Binding-site contacts:
Ligand atom CG contacts residue CYS319 of chain 1.A at 2.7 Å (hydrophobic).
Ligand atom CD2 contacts residue LYS321 of chain 1.A at 3.7 Å.
Ligand atom OA contacts residue PHE312 of chain 1.A at 3.4 Å.
Ligand atom OA contacts residue CYS319 of chain 1.A at 3.3 Å (h-bond).
Ligand atom CE2 contacts residue CYS319 of chain 1.A at 3.9 Å (hydrophobic).
Ligand atom O contacts residue ASP309 of chain 1.A at 3.6 Å.
Ligand atom OXT contacts residue ASP309 of chain 1.A at 3.6 Å.
Ligand atom C contacts residue CYS319 of chain 1.A at 4.2 Å (hydrophobic).
Ligand atom CB contacts residue CYS319 of chain 1.A at 1.7 Å (hydrophobic).
Ligand atom OA contacts residue PHE334 of chain 1.A at 3.7 Å.
Ligand atom CE2 contacts residue LYS321 of chain 1.A at 4.0 Å.
Ligand atom CA contacts residue CYS319 of chain 1.A at 2.9 Å (hydrophobic).
Ligand atom OXT contacts residue LYS322 of chain 1.A at 3.2 Å (salt-bridge).
Ligand atom CB contacts residue LYS322 of chain 1.A at 4.2 Å.
Ligand atom C contacts residue ASP309 of chain 1.A at 3.2 Å.
Ligand atom C contacts residue LYS322 of chain 1.A at 3.9 Å.
Ligand atom CB contacts residue PHE334 of chain 1.A at 4.5 Å (hydrophobic).
Ligand atom CE2 contacts residue VAL320 of chain 1.A at 3.8 Å (hydrophobic).
Ligand atom CD2 contacts residue CYS319 of chain 1.A at 3.2 Å (hydrophobic).
Ligand atom CE1 contacts residue CYS319 of chain 1.A at 3.6 Å (hydrophobic).
Ligand atom CD2 contacts residue LYS322 of chain 1.A at 4.0 Å.
Ligand atom CD1 contacts residue CYS319 of chain 1.A at 3.3 Å (hydrophobic).
Ligand atom CA contacts residue ASP309 of chain 1.A at 3.1 Å.
Ligand atom OA contacts residue LYS322 of chain 1.A at 4.4 Å.
Ligand atom CA contacts residue PHE334 of chain 1.A at 4.2 Å (hydrophobic).
Ligand atom OA contacts residue ASP309 of chain 1.A at 2.7 Å (salt-bridge).
Ligand atom CZ contacts residue CYS319 of chain 1.A at 3.9 Å (hydrophobic).
Ligand atom CD2 contacts residue VAL320 of chain 1.A at 3.9 Å (hydrophobic).
Ligand atom CA contacts residue LYS322 of chain 1.A at 3.8 Å.

The small molecule below binds the protein below.
Small molecule (SMILES): O=C(O)[C@H](O)Cc1ccccc1

Sequence of chain 1.A:
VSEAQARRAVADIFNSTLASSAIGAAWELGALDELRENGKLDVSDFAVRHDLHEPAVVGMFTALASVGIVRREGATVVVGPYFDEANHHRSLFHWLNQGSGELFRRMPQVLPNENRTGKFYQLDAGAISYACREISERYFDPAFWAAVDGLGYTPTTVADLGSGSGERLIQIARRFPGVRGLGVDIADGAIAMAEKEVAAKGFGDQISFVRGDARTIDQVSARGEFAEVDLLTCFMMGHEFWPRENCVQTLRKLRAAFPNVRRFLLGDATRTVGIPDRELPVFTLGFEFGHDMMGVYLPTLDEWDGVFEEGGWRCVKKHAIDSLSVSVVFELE